Sequence of chain 1.B:
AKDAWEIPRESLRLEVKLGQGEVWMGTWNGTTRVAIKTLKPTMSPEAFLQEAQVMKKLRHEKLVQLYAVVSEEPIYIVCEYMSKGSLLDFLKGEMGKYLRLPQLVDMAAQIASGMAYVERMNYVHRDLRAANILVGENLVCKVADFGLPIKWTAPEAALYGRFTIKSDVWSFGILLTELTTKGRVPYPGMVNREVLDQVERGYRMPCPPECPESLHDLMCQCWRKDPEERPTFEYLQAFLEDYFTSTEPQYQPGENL

Binding-site contacts:
Ligand atom C18 contacts residue CYS91 of chain 1.B at 1.8 Å (hydrophobic).
Ligand atom C18 contacts residue LEU78 of chain 1.B at 3.7 Å (hydrophobic).
Ligand atom N01 contacts residue GLU92 of chain 1.B at 2.9 Å (salt-bridge).
Ligand atom C18 contacts residue GLN77 of chain 1.B at 3.9 Å.
Ligand atom C25 contacts residue TYR93 of chain 1.B at 3.7 Å (hydrophobic).
Ligand atom C22 contacts residue ALA46 of chain 1.B at 3.7 Å (hydrophobic).
Ligand atom O20 contacts residue MET67 of chain 1.B at 3.2 Å.
Ligand atom S16 contacts residue CYS91 of chain 1.B at 3.7 Å.
Ligand atom N01 contacts residue VAL76 of chain 1.B at 3.8 Å.
Ligand atom N01 contacts residue ALA46 of chain 1.B at 3.5 Å.
Ligand atom C22 contacts residue LYS48 of chain 1.B at 3.8 Å.
Ligand atom N15 contacts residue CYS91 of chain 1.B at 3.5 Å (h-bond).
Ligand atom C18 contacts residue VAL76 of chain 1.B at 3.7 Å (hydrophobic).
Ligand atom C17 contacts residue VAL76 of chain 1.B at 3.5 Å (hydrophobic).
Ligand atom N15 contacts residue GLU63 of chain 1.B at 3.8 Å.
Ligand atom C02 contacts residue GLU92 of chain 1.B at 3.8 Å.
Ligand atom C10 contacts residue LEU146 of chain 1.B at 3.9 Å (hydrophobic).
Ligand atom N05 contacts residue LEU146 of chain 1.B at 3.8 Å.
Ligand atom C23 contacts residue ALA46 of chain 1.B at 3.6 Å (hydrophobic).
Ligand atom N26 contacts residue GLU92 of chain 1.B at 3.9 Å.
Ligand atom C21 contacts residue CYS91 of chain 1.B at 3.5 Å (hydrophobic).
Ligand atom O19 contacts residue ALA156 of chain 1.B at 3.6 Å.
Ligand atom C13 contacts residue ASP157 of chain 1.B at 3.5 Å.
Ligand atom O19 contacts residue GLU63 of chain 1.B at 3.7 Å.
Ligand atom C02 contacts residue ALA46 of chain 1.B at 3.5 Å (hydrophobic).
Ligand atom N26 contacts residue ALA46 of chain 1.B at 3.7 Å.
Ligand atom O19 contacts residue ASP157 of chain 1.B at 2.8 Å (salt-bridge).
Ligand atom C17 contacts residue CYS91 of chain 1.B at 2.9 Å (hydrophobic).
Ligand atom C03 contacts residue LEU146 of chain 1.B at 3.6 Å (hydrophobic).
Ligand atom N24 contacts residue MET94 of chain 1.B at 3.7 Å.
Ligand atom O20 contacts residue GLU63 of chain 1.B at 3.5 Å.
Ligand atom C14 contacts residue CYS91 of chain 1.B at 3.7 Å (hydrophobic).
Ligand atom N24 contacts residue LEU26 of chain 1.B at 3.6 Å.
Ligand atom C21 contacts residue LYS48 of chain 1.B at 3.6 Å.
Ligand atom N26 contacts residue MET94 of chain 1.B at 2.8 Å (h-bond).
Ligand atom C07 contacts residue VAL34 of chain 1.B at 3.7 Å (hydrophobic).
Ligand atom C25 contacts residue MET94 of chain 1.B at 2.9 Å (hydrophobic).
Ligand atom C02 contacts residue MET94 of chain 1.B at 3.8 Å (hydrophobic).
Ligand atom N26 contacts residue TYR93 of chain 1.B at 3.7 Å.
Ligand atom C04 contacts residue LEU146 of chain 1.B at 3.6 Å (hydrophobic).

This protein binds this small molecule.
Small molecule (SMILES): CCS(=O)(=O)Nc1cccc(Cc2nn(C(C)C)c3ncnc(N)c23)c1